Binding-site contacts:
Ligand atom C6 contacts residue GLY281 of chain 1.A at 3.9 Å.
Ligand atom C13 contacts residue SER233 of chain 1.A at 3.6 Å.
Ligand atom C4 contacts residue GLY281 of chain 1.A at 3.7 Å.
Ligand atom C11 contacts residue PHE285 of chain 1.A at 3.6 Å (hydrophobic).
Ligand atom C13 contacts residue TYR80 of chain 1.A at 4.0 Å (hydrophobic).
Ligand atom N24 contacts residue PRO268 of chain 1.A at 3.7 Å.
Ligand atom C11 contacts residue LEU231 of chain 1.A at 3.7 Å (hydrophobic).
Ligand atom N17 contacts residue TYR249 of chain 1.A at 2.9 Å (h-bond).
Ligand atom C27 contacts residue VAL278 of chain 1.A at 3.6 Å (hydrophobic).
Ligand atom C3 contacts residue PHE285 of chain 1.A at 3.8 Å (hydrophobic).
Ligand atom C10 contacts residue PHE285 of chain 1.A at 3.8 Å (hydrophobic).
Ligand atom C27 contacts residue GLY281 of chain 1.A at 3.8 Å.
Ligand atom C27 contacts residue TYR249 of chain 1.A at 3.4 Å (hydrophobic).
Ligand atom N20 contacts residue MET269 of chain 1.A at 4.0 Å.
Ligand atom N19 contacts residue MET269 of chain 1.A at 3.9 Å.
Ligand atom C22 contacts residue GLY281 of chain 1.A at 3.6 Å.
Ligand atom C18 contacts residue MET269 of chain 1.A at 4.0 Å (hydrophobic).
Ligand atom C26 contacts residue GLU277 of chain 1.A at 3.5 Å.
Ligand atom C6 contacts residue TYR249 of chain 1.A at 3.7 Å (hydrophobic).
Ligand atom N7 contacts residue PHE285 of chain 1.A at 3.3 Å.
Ligand atom C23 contacts residue MET269 of chain 1.A at 3.9 Å (hydrophobic).
Ligand atom C6 contacts residue PHE285 of chain 1.A at 3.7 Å (hydrophobic).
Ligand atom C8 contacts residue PHE285 of chain 1.A at 3.7 Å (hydrophobic).
Ligand atom N17 contacts residue GLY281 of chain 1.A at 3.5 Å.
Ligand atom C18 contacts residue GLY281 of chain 1.A at 3.5 Å.
Ligand atom N1 contacts residue GLN282 of chain 1.A at 3.6 Å (h-bond).
Ligand atom C14 contacts residue PHE285 of chain 1.A at 3.6 Å (hydrophobic).
Ligand atom C5 contacts residue MET269 of chain 1.A at 3.4 Å (hydrophobic).
Ligand atom C26 contacts residue VAL278 of chain 1.A at 3.4 Å (hydrophobic).
Ligand atom C12 contacts residue PHE285 of chain 1.A at 3.2 Å (hydrophobic).
Ligand atom N24 contacts residue MET269 of chain 1.A at 4.0 Å.
Ligand atom C22 contacts residue MET269 of chain 1.A at 4.0 Å (hydrophobic).
Ligand atom N2 contacts residue PHE285 of chain 1.A at 3.4 Å.
Ligand atom N1 contacts residue PHE285 of chain 1.A at 4.0 Å.
Ligand atom C4 contacts residue TYR249 of chain 1.A at 3.8 Å (hydrophobic).
Ligand atom C18 contacts residue TYR249 of chain 1.A at 3.8 Å (hydrophobic).
Ligand atom N9 contacts residue PHE285 of chain 1.A at 3.7 Å.
Ligand atom C25 contacts residue GLU277 of chain 1.A at 3.4 Å.
Ligand atom C27 contacts residue GLU277 of chain 1.A at 4.0 Å.
Ligand atom C25 contacts residue PRO268 of chain 1.A at 4.0 Å (hydrophobic).

Sequence of chain 1.A:
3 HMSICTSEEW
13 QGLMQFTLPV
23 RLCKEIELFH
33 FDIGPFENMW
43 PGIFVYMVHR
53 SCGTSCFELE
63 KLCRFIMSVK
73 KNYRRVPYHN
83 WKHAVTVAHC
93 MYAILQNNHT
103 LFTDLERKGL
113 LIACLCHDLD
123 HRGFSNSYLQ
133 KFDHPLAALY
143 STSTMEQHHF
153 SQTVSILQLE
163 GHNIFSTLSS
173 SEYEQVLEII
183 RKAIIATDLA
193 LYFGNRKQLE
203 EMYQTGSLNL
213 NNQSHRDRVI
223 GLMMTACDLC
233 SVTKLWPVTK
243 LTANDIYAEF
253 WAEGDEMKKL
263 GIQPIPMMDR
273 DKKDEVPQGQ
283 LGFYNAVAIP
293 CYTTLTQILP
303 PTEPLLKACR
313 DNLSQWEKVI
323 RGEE

This small molecule binds to this protein.
Small molecule (SMILES): Cc1cc(C)n2nc(CCc3cc(O)n4nc5ncccc5c4n3)nc2n1